Binding-site contacts:
Ligand atom O17 contacts residue SER284 of chain 1.A at 3.5 Å (h-bond).
Ligand atom N35 contacts residue PRO156 of chain 1.A at 3.7 Å.
Ligand atom O29 contacts residue LYS212 of chain 1.A at 3.1 Å.
Ligand atom N41 contacts residue ALA157 of chain 1.A at 3.9 Å.
Ligand atom N3 contacts residue ARG226 of chain 1.A at 3.7 Å.
Ligand atom O44 contacts residue SER284 of chain 1.A at 3.2 Å.
Ligand atom N41 contacts residue ASP169 of chain 1.A at 3.1 Å (salt-bridge).
Ligand atom N33 contacts residue PRO156 of chain 1.A at 3.7 Å.
Ligand atom N35 contacts residue ARG226 of chain 1.A at 2.9 Å (salt-bridge).
Ligand atom N9 contacts residue TYR286 of chain 1.A at 3.5 Å.
Ligand atom C36 contacts residue PRO156 of chain 1.A at 3.6 Å (hydrophobic).
Ligand atom C38 contacts residue PRO156 of chain 1.A at 3.9 Å (hydrophobic).
Ligand atom O23 contacts residue LYS151 of chain 1.A at 3.9 Å.
Ligand atom C34 contacts residue PRO156 of chain 1.A at 3.8 Å (hydrophobic).
Ligand atom C2 contacts residue ARG226 of chain 1.A at 3.1 Å.
Ligand atom C5 contacts residue TYR286 of chain 1.A at 3.7 Å (hydrophobic).
Ligand atom C6 contacts residue TYR286 of chain 1.A at 3.5 Å (hydrophobic).
Ligand atom O30 contacts residue LYS212 of chain 1.A at 2.8 Å (salt-bridge).
Ligand atom C37 contacts residue PRO156 of chain 1.A at 3.6 Å (hydrophobic).
Ligand atom C4 contacts residue TYR286 of chain 1.A at 3.4 Å (hydrophobic).
Ligand atom O19 contacts residue SER284 of chain 1.A at 3.3 Å.
Ligand atom N1 contacts residue TYR286 of chain 1.A at 3.3 Å (h-bond).
Ligand atom O31 contacts residue SER155 of chain 1.A at 3.1 Å.
Ligand atom C8 contacts residue TYR286 of chain 1.A at 3.8 Å (hydrophobic).
Ligand atom C37 contacts residue ARG226 of chain 1.A at 3.5 Å.
Ligand atom N01 contacts residue TYR286 of chain 1.A at 3.8 Å.
Ligand atom N7 contacts residue TYR286 of chain 1.A at 3.7 Å.
Ligand atom N41 contacts residue ASP77 of chain 1.A at 2.7 Å (salt-bridge).
Ligand atom O43 contacts residue ARG226 of chain 1.A at 2.9 Å (salt-bridge).
Ligand atom C2 contacts residue TYR286 of chain 1.A at 3.3 Å (hydrophobic).
Ligand atom C38 contacts residue ARG226 of chain 1.A at 3.6 Å.
Ligand atom N1 contacts residue ARG226 of chain 1.A at 3.1 Å (salt-bridge).
Ligand atom O4' contacts residue SER284 of chain 1.A at 3.9 Å.
Ligand atom P27 contacts residue LYS212 of chain 1.A at 3.6 Å.
Ligand atom C16 contacts residue SER284 of chain 1.A at 3.4 Å.
Ligand atom N3 contacts residue TYR286 of chain 1.A at 3.2 Å.
Ligand atom C6 contacts residue ARG226 of chain 1.A at 3.9 Å.
Ligand atom C40 contacts residue ASP77 of chain 1.A at 3.9 Å.
Ligand atom P18 contacts residue SER284 of chain 1.A at 3.7 Å.
Ligand atom N41 contacts residue THR171 of chain 1.A at 3.8 Å.

Sequence of chain 1.A:
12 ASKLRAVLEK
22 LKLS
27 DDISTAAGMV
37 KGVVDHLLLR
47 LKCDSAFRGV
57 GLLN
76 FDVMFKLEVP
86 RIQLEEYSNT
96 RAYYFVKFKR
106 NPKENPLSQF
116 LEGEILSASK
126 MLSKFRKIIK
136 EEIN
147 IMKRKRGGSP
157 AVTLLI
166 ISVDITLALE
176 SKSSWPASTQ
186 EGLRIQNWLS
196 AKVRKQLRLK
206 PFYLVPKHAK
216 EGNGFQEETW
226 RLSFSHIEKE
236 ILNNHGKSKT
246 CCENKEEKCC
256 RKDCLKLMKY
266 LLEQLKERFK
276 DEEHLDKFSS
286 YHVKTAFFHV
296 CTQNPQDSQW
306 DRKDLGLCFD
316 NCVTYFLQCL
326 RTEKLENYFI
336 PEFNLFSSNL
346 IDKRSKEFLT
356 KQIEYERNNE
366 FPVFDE

This small molecule binds to this protein.
Small molecule (SMILES): Nc1nc(=O)c2ncn([C@@H]3O[C@@H]4COP(=O)(O)O[C@H]5[C@@H](O)[C@H](n6cnc7c(N)ncnc76)O[C@@H]5COP(=O)(O)O[C@@H]3[C@@H]4O)c2[nH]1